The small molecule below binds the protein below.
Small molecule (SMILES): CCC(=O)N1CC(Oc2cc3c(-c4c[nH]nc4-c4cccc(OC)c4)ncnc3cc2OC)C1

Binding-site contacts:
Ligand atom C22 contacts residue ARG151 of chain 1.A at 3.4 Å.
Ligand atom C2 contacts residue THR100 of chain 1.A at 3.3 Å.
Ligand atom C20 contacts residue CYS107 of chain 1.A at 3.8 Å (hydrophobic).
Ligand atom C11 contacts residue THR100 of chain 1.A at 3.7 Å.
Ligand atom N2 contacts residue THR100 of chain 1.A at 3.7 Å.
Ligand atom C21 contacts residue ARG151 of chain 1.A at 3.6 Å.
Ligand atom C11 contacts residue LEU154 of chain 1.A at 3.5 Å (hydrophobic).
Ligand atom C15 contacts residue GLY106 of chain 1.A at 3.9 Å.
Ligand atom C12 contacts residue LEU154 of chain 1.A at 3.8 Å (hydrophobic).
Ligand atom O1 contacts residue GLY106 of chain 1.A at 3.5 Å.
Ligand atom N3 contacts residue LEU154 of chain 1.A at 3.7 Å.
Ligand atom C contacts residue MET73 of chain 1.A at 3.5 Å (hydrophobic).
Ligand atom N3 contacts residue MET103 of chain 1.A at 3.6 Å.
Ligand atom O1 contacts residue LEU25 of chain 1.A at 3.9 Å.
Ligand atom O1 contacts residue MET103 of chain 1.A at 3.9 Å.
Ligand atom C1 contacts residue THR100 of chain 1.A at 3.8 Å.
Ligand atom C11 contacts residue GLN101 of chain 1.A at 3.6 Å.
Ligand atom C contacts residue LEU98 of chain 1.A at 3.7 Å (hydrophobic).
Ligand atom C3 contacts residue THR100 of chain 1.A at 3.2 Å.
Ligand atom C4 contacts residue THR100 of chain 1.A at 3.4 Å.
Ligand atom C13 contacts residue LEU25 of chain 1.A at 3.6 Å (hydrophobic).
Ligand atom C13 contacts residue LEU102 of chain 1.A at 3.6 Å (hydrophobic).
Ligand atom C10 contacts residue LEU154 of chain 1.A at 3.5 Å (hydrophobic).
Ligand atom C24 contacts residue LEU154 of chain 1.A at 3.8 Å (hydrophobic).
Ligand atom C22 contacts residue ASP110 of chain 1.A at 3.9 Å.
Ligand atom N3 contacts residue ALA50 of chain 1.A at 3.5 Å.
Ligand atom O contacts residue GLU69 of chain 1.A at 3.8 Å.
Ligand atom C contacts residue GLU69 of chain 1.A at 3.1 Å.
Ligand atom N2 contacts residue LEU154 of chain 1.A at 3.4 Å.
Ligand atom O contacts residue MET73 of chain 1.A at 3.3 Å (h-bond).
Ligand atom C13 contacts residue MET103 of chain 1.A at 3.4 Å (hydrophobic).
Ligand atom C11 contacts residue ALA50 of chain 1.A at 3.4 Å (hydrophobic).
Ligand atom N3 contacts residue LEU102 of chain 1.A at 3.8 Å.
Ligand atom C22 contacts residue CYS107 of chain 1.A at 1.8 Å (hydrophobic).
Ligand atom C15 contacts residue LEU25 of chain 1.A at 3.9 Å (hydrophobic).
Ligand atom C21 contacts residue CYS107 of chain 1.A at 3.1 Å (hydrophobic).
Ligand atom C14 contacts residue LEU25 of chain 1.A at 3.6 Å (hydrophobic).
Ligand atom C15 contacts residue PRO104 of chain 1.A at 3.6 Å (hydrophobic).
Ligand atom C15 contacts residue MET103 of chain 1.A at 3.6 Å (hydrophobic).
Ligand atom N2 contacts residue ALA50 of chain 1.A at 3.8 Å.

Sequence of chain 1.A:
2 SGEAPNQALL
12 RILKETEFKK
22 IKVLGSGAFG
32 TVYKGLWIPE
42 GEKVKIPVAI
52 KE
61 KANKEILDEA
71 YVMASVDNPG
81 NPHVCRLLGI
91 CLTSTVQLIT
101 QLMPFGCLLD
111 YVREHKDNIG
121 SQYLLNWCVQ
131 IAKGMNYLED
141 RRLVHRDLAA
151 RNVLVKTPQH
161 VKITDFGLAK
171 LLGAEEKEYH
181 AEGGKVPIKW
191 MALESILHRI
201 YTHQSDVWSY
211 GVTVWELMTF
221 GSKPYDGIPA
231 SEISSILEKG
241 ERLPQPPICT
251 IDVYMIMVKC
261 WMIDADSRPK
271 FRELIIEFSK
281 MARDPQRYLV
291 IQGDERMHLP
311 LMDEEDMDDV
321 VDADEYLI